Binding-site contacts:
Ligand atom C1 contacts residue ASN801 of chain 1.C at 3.4 Å.
Ligand atom C7 contacts residue ASN801 of chain 1.C at 3.2 Å.
Ligand atom O5 contacts residue GLN804 of chain 1.C at 4.3 Å.
Ligand atom C1 contacts residue SER803 of chain 1.C at 4.3 Å.
Ligand atom N2 contacts residue ASN801 of chain 1.C at 2.7 Å (h-bond).
Ligand atom C2 contacts residue ASN801 of chain 1.C at 3.3 Å.
Ligand atom N2 contacts residue SER803 of chain 1.C at 4.3 Å.
Ligand atom O7 contacts residue ASN801 of chain 1.C at 4.0 Å.
Ligand atom C1 contacts residue GLN804 of chain 1.C at 4.4 Å.
Ligand atom C8 contacts residue ASN801 of chain 1.C at 3.3 Å.

A protein and the small-molecule ligand that binds it are described below.
Small molecule (SMILES): CC(=O)N[C@@H]1[C@@H](O)[C@H](O)[C@@H](CO)O[C@H]1O

Sequence of chain 1.C:
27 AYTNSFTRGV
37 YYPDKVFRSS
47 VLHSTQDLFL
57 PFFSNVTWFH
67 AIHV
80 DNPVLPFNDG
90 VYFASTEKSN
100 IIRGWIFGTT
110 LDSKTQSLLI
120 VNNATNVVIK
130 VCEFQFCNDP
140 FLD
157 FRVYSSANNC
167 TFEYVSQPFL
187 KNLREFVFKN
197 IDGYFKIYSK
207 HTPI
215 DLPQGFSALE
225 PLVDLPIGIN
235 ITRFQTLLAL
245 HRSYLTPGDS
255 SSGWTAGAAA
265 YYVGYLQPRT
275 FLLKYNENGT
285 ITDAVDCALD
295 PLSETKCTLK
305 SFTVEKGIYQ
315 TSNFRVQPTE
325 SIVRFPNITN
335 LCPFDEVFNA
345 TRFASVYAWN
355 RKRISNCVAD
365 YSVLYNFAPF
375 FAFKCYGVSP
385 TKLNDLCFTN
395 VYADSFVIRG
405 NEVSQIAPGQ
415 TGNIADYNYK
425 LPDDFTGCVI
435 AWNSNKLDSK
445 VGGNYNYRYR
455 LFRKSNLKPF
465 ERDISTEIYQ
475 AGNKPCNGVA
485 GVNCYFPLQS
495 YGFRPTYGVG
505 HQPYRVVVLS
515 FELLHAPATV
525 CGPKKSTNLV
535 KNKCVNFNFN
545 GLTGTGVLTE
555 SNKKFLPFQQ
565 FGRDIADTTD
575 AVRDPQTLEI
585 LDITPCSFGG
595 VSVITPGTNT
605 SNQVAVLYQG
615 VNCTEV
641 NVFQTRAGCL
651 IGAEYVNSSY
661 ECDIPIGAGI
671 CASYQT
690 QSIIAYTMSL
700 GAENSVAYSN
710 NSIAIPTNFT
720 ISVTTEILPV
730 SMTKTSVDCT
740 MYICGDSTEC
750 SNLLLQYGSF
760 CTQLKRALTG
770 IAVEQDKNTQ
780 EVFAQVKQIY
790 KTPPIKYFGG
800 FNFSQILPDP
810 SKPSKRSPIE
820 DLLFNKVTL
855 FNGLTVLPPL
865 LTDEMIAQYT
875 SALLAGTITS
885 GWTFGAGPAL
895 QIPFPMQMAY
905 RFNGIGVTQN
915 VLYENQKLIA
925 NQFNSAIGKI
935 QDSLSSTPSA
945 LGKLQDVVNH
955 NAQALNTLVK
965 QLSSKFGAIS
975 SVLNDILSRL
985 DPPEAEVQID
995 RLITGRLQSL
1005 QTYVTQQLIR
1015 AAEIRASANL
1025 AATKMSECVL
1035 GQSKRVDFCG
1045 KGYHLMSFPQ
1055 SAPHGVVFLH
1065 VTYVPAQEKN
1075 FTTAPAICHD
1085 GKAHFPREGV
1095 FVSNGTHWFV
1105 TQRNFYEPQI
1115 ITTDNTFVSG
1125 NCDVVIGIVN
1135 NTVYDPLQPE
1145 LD